Binding-site contacts:
Ligand atom C11 contacts residue THR17 of chain 2.A at 3.6 Å.
Ligand atom O3 contacts residue GLU16 of chain 2.A at 4.3 Å.
Ligand atom N5 contacts residue THR12 of chain 2.A at 4.5 Å.
Ligand atom N3 contacts residue THR17 of chain 2.A at 3.9 Å.
Ligand atom N4 contacts residue GLU16 of chain 2.A at 3.4 Å.
Ligand atom C12 contacts residue GLU16 of chain 2.A at 3.7 Å.
Ligand atom N4 contacts residue GLY13 of chain 2.A at 4.1 Å.
Ligand atom O5 contacts residue THR17 of chain 2.A at 4.3 Å.
Ligand atom N5 contacts residue GLY13 of chain 2.A at 3.1 Å (h-bond).
Ligand atom O4 contacts residue THR17 of chain 2.A at 3.0 Å (h-bond).
Ligand atom O2 contacts residue GLU16 of chain 2.A at 4.1 Å.
Ligand atom C14 contacts residue GLY13 of chain 2.A at 4.0 Å.
Ligand atom O3 contacts residue THR17 of chain 2.A at 4.3 Å.
Ligand atom C10 contacts residue THR17 of chain 2.A at 3.9 Å.
Ligand atom C10 contacts residue GLU16 of chain 2.A at 4.1 Å.
Ligand atom C14 contacts residue GLU16 of chain 2.A at 3.8 Å.
Ligand atom N5 contacts residue GLU16 of chain 2.A at 4.3 Å.
Ligand atom C8 contacts residue GLU16 of chain 2.A at 4.4 Å.
Ligand atom C9 contacts residue GLU16 of chain 2.A at 3.7 Å.
Ligand atom C13 contacts residue GLU16 of chain 2.A at 4.1 Å.
Ligand atom N3 contacts residue GLU16 of chain 2.A at 3.6 Å.

Sequence of chain 2.A:
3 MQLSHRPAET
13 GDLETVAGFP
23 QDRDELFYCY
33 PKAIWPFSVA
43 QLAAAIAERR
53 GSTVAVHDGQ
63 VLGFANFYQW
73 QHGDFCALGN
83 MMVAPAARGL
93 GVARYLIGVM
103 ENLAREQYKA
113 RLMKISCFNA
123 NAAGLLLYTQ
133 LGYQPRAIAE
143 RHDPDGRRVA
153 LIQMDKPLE

This small molecule binds to this protein.
Small molecule (SMILES): C=CC1=C(C(=O)O)N2C(=O)[C@@H](NC(=O)/C(=N\OCC(=O)O)c3csc(N)n3)[C@H]2SC1